Sequence of chain 1.C:
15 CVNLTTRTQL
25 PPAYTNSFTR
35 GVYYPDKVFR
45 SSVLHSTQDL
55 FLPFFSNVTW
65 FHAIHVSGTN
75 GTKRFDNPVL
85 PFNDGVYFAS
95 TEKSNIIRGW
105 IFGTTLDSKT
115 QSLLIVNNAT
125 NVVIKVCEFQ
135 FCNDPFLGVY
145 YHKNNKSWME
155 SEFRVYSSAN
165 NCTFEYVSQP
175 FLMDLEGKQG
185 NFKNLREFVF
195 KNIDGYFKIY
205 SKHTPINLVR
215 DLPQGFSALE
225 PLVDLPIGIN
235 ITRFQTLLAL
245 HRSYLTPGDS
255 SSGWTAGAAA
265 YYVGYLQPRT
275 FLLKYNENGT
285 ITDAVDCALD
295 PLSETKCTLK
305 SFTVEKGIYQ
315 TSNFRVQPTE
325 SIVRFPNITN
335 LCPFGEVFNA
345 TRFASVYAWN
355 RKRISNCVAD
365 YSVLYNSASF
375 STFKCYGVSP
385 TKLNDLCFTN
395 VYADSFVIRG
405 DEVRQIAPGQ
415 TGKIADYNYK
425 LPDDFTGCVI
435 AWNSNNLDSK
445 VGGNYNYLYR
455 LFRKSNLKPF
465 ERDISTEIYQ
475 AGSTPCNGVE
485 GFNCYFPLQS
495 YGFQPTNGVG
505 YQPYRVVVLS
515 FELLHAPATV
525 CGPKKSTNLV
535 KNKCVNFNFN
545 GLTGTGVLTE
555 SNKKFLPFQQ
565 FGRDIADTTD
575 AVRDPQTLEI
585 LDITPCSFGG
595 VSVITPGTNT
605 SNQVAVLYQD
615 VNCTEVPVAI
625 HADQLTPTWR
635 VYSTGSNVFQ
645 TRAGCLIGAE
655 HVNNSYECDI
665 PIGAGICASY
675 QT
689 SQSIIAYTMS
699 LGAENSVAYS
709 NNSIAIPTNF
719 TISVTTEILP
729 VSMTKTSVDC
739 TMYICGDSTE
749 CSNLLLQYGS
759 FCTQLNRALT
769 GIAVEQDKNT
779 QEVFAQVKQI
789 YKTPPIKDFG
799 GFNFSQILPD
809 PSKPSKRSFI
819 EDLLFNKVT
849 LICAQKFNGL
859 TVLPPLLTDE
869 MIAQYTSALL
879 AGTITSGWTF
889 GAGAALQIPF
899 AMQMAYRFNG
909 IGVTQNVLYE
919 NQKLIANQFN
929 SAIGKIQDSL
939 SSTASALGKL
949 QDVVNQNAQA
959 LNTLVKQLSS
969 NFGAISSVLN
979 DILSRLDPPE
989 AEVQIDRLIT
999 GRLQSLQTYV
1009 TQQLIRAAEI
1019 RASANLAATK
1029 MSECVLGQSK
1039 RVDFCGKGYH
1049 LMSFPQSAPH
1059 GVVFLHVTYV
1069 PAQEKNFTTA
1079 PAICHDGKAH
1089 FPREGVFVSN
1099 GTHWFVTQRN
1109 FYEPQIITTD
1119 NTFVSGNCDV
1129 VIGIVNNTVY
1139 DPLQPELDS

Sequence of chain 1.A:
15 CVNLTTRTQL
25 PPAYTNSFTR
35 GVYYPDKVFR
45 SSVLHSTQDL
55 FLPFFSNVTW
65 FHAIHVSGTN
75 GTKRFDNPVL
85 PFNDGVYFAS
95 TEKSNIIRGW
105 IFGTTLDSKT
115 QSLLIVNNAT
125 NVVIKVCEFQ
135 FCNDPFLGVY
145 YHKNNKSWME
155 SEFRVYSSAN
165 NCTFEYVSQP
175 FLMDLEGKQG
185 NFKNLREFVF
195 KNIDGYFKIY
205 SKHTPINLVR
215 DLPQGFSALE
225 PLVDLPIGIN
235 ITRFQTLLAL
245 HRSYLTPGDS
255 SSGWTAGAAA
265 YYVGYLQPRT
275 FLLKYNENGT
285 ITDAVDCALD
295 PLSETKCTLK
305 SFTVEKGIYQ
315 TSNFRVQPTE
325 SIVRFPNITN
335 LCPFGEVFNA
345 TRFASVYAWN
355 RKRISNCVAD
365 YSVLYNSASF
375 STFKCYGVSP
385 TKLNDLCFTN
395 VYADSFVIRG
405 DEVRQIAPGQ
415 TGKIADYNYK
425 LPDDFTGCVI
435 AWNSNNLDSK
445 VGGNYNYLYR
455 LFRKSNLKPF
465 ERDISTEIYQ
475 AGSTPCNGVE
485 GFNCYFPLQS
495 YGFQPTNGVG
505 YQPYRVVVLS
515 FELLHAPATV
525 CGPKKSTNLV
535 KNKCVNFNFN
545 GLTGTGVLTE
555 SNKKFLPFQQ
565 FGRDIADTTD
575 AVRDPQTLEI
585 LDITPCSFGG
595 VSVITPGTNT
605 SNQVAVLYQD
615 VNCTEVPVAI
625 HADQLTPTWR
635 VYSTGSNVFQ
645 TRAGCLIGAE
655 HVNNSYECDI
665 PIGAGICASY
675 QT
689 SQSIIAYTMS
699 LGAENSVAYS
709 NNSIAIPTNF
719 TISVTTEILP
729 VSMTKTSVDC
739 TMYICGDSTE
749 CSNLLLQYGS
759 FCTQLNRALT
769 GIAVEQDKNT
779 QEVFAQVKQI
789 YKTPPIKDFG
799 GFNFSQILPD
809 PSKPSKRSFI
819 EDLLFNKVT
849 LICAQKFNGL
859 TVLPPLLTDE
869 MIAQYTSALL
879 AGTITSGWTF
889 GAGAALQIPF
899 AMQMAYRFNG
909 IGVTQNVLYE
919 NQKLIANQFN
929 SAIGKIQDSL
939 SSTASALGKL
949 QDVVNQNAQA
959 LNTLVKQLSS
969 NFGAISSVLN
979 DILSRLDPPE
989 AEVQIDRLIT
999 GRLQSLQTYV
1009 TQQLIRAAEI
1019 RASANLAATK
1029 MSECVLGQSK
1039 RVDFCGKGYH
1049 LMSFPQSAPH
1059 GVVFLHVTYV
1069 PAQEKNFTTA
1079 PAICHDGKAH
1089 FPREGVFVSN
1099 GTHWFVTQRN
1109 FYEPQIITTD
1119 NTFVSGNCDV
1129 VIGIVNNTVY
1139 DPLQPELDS

Binding-site contacts:
Ligand atom C5 contacts residue LYS558 of chain 1.C at 3.9 Å.
Ligand atom C1 contacts residue ASN282 of chain 1.A at 1.4 Å.
Ligand atom O3 contacts residue GLU281 of chain 1.A at 4.2 Å.
Ligand atom C5 contacts residue ASN282 of chain 1.A at 3.7 Å.
Ligand atom O5 contacts residue ASN282 of chain 1.A at 2.4 Å (h-bond).
Ligand atom C4 contacts residue ASN282 of chain 1.A at 4.2 Å.
Ligand atom C8 contacts residue GLU281 of chain 1.A at 3.3 Å.
Ligand atom C8 contacts residue ASN282 of chain 1.A at 3.8 Å.
Ligand atom N2 contacts residue ASN282 of chain 1.A at 2.9 Å (h-bond).
Ligand atom O7 contacts residue LYS558 of chain 1.C at 3.0 Å.
Ligand atom C4 contacts residue LYS558 of chain 1.C at 4.3 Å.
Ligand atom C3 contacts residue LYS558 of chain 1.C at 4.0 Å.
Ligand atom C7 contacts residue LYS558 of chain 1.C at 4.2 Å.
Ligand atom C7 contacts residue GLU281 of chain 1.A at 3.5 Å.
Ligand atom O7 contacts residue ASN282 of chain 1.A at 2.6 Å (h-bond).
Ligand atom N2 contacts residue GLU281 of chain 1.A at 2.8 Å (salt-bridge).
Ligand atom O4 contacts residue LYS558 of chain 1.C at 4.3 Å.
Ligand atom C1 contacts residue LYS558 of chain 1.C at 4.2 Å.
Ligand atom C2 contacts residue GLU281 of chain 1.A at 3.8 Å.
Ligand atom O5 contacts residue LYS558 of chain 1.C at 4.5 Å.
Ligand atom C7 contacts residue ASN282 of chain 1.A at 2.9 Å.
Ligand atom C2 contacts residue ASN282 of chain 1.A at 2.5 Å.
Ligand atom C3 contacts residue ASN282 of chain 1.A at 3.8 Å.

The small molecule below binds the protein below.
Small molecule (SMILES): CC(=O)N[C@@H]1[C@@H](O)[C@H](O)[C@@H](CO)O[C@H]1O